A protein and the small-molecule ligand that binds it are described below.
Small molecule (SMILES): CC(=O)N[C@@H]1[C@@H](O)[C@H](O)[C@@H](CO)O[C@H]1O

Binding-site contacts:
Ligand atom N2 contacts residue ASN143 of chain 1.B at 3.6 Å.
Ligand atom C1 contacts residue ASN143 of chain 1.B at 1.5 Å.
Ligand atom O4 contacts residue ARG142 of chain 1.B at 4.2 Å.
Ligand atom C5 contacts residue ASN143 of chain 1.B at 3.2 Å.
Ligand atom C3 contacts residue ASN143 of chain 1.B at 3.7 Å.
Ligand atom C6 contacts residue ARG142 of chain 1.B at 3.8 Å.
Ligand atom C2 contacts residue ASN143 of chain 1.B at 2.6 Å.
Ligand atom O7 contacts residue ASN143 of chain 1.B at 2.9 Å (h-bond).
Ligand atom O3 contacts residue ASN153 of chain 1.B at 3.3 Å (h-bond).
Ligand atom C7 contacts residue ASN143 of chain 1.B at 3.8 Å.
Ligand atom C6 contacts residue ASN143 of chain 1.B at 3.3 Å.
Ligand atom C4 contacts residue ASN143 of chain 1.B at 3.6 Å.
Ligand atom O5 contacts residue ASN143 of chain 1.B at 2.4 Å (h-bond).
Ligand atom C3 contacts residue ASN153 of chain 1.B at 4.3 Å.
Ligand atom O6 contacts residue ARG142 of chain 1.B at 4.1 Å.
Ligand atom O6 contacts residue ASN143 of chain 1.B at 3.2 Å (h-bond).
Ligand atom C4 contacts residue ASN153 of chain 1.B at 4.5 Å.
Ligand atom O7 contacts residue ASN153 of chain 1.B at 4.1 Å.

Sequence of chain 1.B:
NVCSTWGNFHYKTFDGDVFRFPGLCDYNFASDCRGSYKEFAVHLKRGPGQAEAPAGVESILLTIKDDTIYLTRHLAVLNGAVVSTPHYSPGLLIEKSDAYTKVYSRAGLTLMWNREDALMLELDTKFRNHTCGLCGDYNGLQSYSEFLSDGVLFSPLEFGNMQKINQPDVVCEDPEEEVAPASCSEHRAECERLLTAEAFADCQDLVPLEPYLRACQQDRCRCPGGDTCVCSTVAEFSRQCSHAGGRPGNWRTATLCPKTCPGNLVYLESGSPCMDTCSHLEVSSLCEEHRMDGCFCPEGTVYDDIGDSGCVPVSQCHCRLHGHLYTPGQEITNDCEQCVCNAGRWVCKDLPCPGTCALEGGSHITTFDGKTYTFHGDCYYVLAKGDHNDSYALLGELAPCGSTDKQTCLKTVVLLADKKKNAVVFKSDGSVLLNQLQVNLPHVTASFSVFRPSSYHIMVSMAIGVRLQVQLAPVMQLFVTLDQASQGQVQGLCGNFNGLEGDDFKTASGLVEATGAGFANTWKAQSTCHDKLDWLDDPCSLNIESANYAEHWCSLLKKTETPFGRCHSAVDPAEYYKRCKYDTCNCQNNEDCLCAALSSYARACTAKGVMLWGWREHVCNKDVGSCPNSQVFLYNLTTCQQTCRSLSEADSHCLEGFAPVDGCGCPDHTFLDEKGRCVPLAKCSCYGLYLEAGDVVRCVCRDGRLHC